Binding-site contacts:
Ligand atom C4 contacts residue ASN11 of chain 1.F at 4.3 Å.
Ligand atom C2 contacts residue ASN11 of chain 1.F at 2.6 Å.
Ligand atom C7 contacts residue ASN11 of chain 1.F at 4.1 Å.
Ligand atom C5 contacts residue ASN11 of chain 1.F at 3.7 Å.
Ligand atom O5 contacts residue ASN11 of chain 1.F at 2.5 Å (h-bond).
Ligand atom C1 contacts residue ASN11 of chain 1.F at 1.4 Å.
Ligand atom C3 contacts residue ASN11 of chain 1.F at 3.9 Å.
Ligand atom N2 contacts residue ASN11 of chain 1.F at 2.9 Å (h-bond).

A small-molecule ligand and the protein it binds are described below.
Small molecule (SMILES): CC(=O)N[C@H]1[C@H](O[C@H]2[C@H](O)[C@@H](NC(C)=O)CO[C@@H]2CO)O[C@H](CO)[C@@H](O)[C@@H]1O

Sequence of chain 1.F:
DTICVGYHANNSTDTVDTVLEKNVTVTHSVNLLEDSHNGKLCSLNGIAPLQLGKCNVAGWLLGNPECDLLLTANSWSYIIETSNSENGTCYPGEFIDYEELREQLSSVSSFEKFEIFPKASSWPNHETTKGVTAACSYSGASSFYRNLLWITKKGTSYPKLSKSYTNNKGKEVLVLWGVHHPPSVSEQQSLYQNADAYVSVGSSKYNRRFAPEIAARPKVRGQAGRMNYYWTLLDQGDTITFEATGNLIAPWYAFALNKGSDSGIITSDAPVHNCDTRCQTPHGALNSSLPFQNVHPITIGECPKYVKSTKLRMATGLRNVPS